A small-molecule ligand and the protein it binds are described below.
Small molecule (SMILES): CC(=O)N[C@H]1[C@H](O[C@H]2[C@H](O)[C@@H](NC(C)=O)CO[C@@H]2CO)O[C@H](CO)[C@@H](O[C@@H]2O[C@H](CO)[C@@H](O)[C@H](O)[C@@H]2O)[C@@H]1O

Binding-site contacts:
Ligand atom C3 contacts residue ASN105 of chain 1.E at 3.8 Å.
Ligand atom O6 contacts residue ALA96 of chain 1.E at 4.3 Å.
Ligand atom C5 contacts residue VAL95 of chain 1.E at 4.5 Å (hydrophobic).
Ligand atom O7 contacts residue ASN105 of chain 1.E at 4.0 Å.
Ligand atom O5 contacts residue ALA96 of chain 1.E at 4.5 Å.
Ligand atom C2 contacts residue ASN105 of chain 1.E at 2.5 Å.
Ligand atom C7 contacts residue ASN105 of chain 1.E at 3.6 Å.
Ligand atom C5 contacts residue ASN105 of chain 1.E at 3.6 Å.
Ligand atom O5 contacts residue VAL95 of chain 1.E at 4.5 Å.
Ligand atom O5 contacts residue ASN105 of chain 1.E at 2.4 Å (h-bond).
Ligand atom C1 contacts residue ASN105 of chain 1.E at 1.4 Å.
Ligand atom O6 contacts residue VAL95 of chain 1.E at 2.9 Å (h-bond).
Ligand atom N2 contacts residue ASN105 of chain 1.E at 2.9 Å (h-bond).
Ligand atom C4 contacts residue ASN105 of chain 1.E at 4.3 Å.
Ligand atom C6 contacts residue VAL95 of chain 1.E at 3.6 Å (hydrophobic).
Ligand atom C8 contacts residue PRO48 of chain 1.E at 4.4 Å (hydrophobic).
Ligand atom C8 contacts residue TYR50 of chain 1.E at 4.1 Å (hydrophobic).

Sequence of chain 1.E:
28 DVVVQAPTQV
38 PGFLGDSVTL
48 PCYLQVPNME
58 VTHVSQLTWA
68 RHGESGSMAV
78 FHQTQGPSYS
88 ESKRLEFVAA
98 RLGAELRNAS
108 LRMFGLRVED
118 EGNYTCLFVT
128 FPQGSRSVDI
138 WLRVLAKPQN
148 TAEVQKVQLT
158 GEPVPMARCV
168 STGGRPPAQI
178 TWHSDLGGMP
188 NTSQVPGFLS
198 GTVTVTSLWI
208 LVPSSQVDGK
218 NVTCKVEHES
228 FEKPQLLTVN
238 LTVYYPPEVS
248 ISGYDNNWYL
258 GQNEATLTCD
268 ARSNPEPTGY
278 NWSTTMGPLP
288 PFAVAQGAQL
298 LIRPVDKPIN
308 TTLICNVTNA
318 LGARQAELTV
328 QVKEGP